This protein binds this small molecule.
Small molecule (SMILES): CCCCCCC/C=C/C=C/C(=O)N[C@H](C(=O)N[C@H]1/C=C/CCNC(=O)CC[C@H](C(C)C)NC1=O)[C@@H](C)O

Sequence of chain 1.Y:
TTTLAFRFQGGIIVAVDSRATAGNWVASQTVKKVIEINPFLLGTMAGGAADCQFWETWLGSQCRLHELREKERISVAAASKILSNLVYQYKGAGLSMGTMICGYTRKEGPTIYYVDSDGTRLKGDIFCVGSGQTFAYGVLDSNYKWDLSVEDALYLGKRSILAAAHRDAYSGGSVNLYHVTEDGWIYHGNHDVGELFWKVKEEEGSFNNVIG

Sequence of chain 1.Z:
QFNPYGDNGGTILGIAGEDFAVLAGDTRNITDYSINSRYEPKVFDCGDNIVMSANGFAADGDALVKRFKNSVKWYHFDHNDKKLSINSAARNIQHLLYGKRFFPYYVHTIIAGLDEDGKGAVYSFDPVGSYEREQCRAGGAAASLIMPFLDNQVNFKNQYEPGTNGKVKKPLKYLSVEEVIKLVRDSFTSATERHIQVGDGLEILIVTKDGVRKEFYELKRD

Binding-site contacts:
Ligand atom OG1 contacts residue THR21 of chain 1.Y at 3.5 Å (h-bond).
Ligand atom CB contacts residue ASP126 of chain 1.Z at 3.6 Å.
Ligand atom N contacts residue ASP126 of chain 1.Z at 2.9 Å (salt-bridge).
Ligand atom CG contacts residue THR21 of chain 1.Y at 3.9 Å.
Ligand atom O contacts residue THR1 of chain 1.Y at 3.6 Å.
Ligand atom C contacts residue THR1 of chain 1.Y at 3.6 Å.
Ligand atom N contacts residue THR21 of chain 1.Y at 2.9 Å (h-bond).
Ligand atom OG1 contacts residue ALA20 of chain 1.Y at 3.6 Å.
Ligand atom O contacts residue GLY47 of chain 1.Y at 3.0 Å (h-bond).
Ligand atom N contacts residue GLY47 of chain 1.Y at 2.8 Å (h-bond).
Ligand atom C17 contacts residue THR1 of chain 1.Y at 1.5 Å.
Ligand atom N contacts residue THR1 of chain 1.Y at 3.7 Å.
Ligand atom C7 contacts residue TYR106 of chain 1.Z at 3.5 Å (hydrophobic).
Ligand atom C21 contacts residue GLY47 of chain 1.Y at 3.4 Å.
Ligand atom C11 contacts residue TYR5 of chain 1.Z at 3.4 Å (hydrophobic).
Ligand atom C19 contacts residue THR1 of chain 1.Y at 3.2 Å.
Ligand atom C8 contacts residue TYR106 of chain 1.Z at 3.4 Å (hydrophobic).
Ligand atom O contacts residue ALA20 of chain 1.Y at 3.2 Å.
Ligand atom CG2 contacts residue ASP126 of chain 1.Z at 3.1 Å.
Ligand atom C9 contacts residue TYR5 of chain 1.Z at 3.6 Å (hydrophobic).
Ligand atom C contacts residue THR21 of chain 1.Y at 3.6 Å.
Ligand atom O contacts residue THR21 of chain 1.Y at 3.2 Å (h-bond).
Ligand atom C21 contacts residue MET45 of chain 1.Y at 3.7 Å (hydrophobic).
Ligand atom C contacts residue GLY47 of chain 1.Y at 3.5 Å.
Ligand atom O contacts residue ALA49 of chain 1.Y at 3.7 Å.
Ligand atom CA contacts residue GLY47 of chain 1.Y at 3.9 Å.
Ligand atom C6 contacts residue TYR106 of chain 1.Z at 3.9 Å (hydrophobic).
Ligand atom C20 contacts residue LYS33 of chain 1.Y at 3.5 Å.
Ligand atom C21 contacts residue ALA46 of chain 1.Y at 3.6 Å (hydrophobic).
Ligand atom CG2 contacts residue ALA49 of chain 1.Y at 3.6 Å (hydrophobic).
Ligand atom CA contacts residue GLY47 of chain 1.Y at 3.4 Å.
Ligand atom CA contacts residue THR1 of chain 1.Y at 2.5 Å.
Ligand atom C1 contacts residue ASP126 of chain 1.Z at 3.7 Å.
Ligand atom C contacts residue ASP126 of chain 1.Z at 3.8 Å.
Ligand atom CB contacts residue GLY47 of chain 1.Y at 3.2 Å.
Ligand atom C16 contacts residue THR1 of chain 1.Y at 2.5 Å.
Ligand atom CA contacts residue THR21 of chain 1.Y at 3.9 Å.
Ligand atom OG1 contacts residue ALA27 of chain 1.Y at 3.8 Å.
Ligand atom CA contacts residue THR21 of chain 1.Y at 3.6 Å.
Ligand atom C19 contacts residue LYS33 of chain 1.Y at 3.5 Å.